The small molecule below binds the protein below.
Small molecule (SMILES): Cc1cc(CCCCCCCOc2ccc(C3=N[C@@H](C)CO3)cc2)on1

Sequence of chain 36.A:
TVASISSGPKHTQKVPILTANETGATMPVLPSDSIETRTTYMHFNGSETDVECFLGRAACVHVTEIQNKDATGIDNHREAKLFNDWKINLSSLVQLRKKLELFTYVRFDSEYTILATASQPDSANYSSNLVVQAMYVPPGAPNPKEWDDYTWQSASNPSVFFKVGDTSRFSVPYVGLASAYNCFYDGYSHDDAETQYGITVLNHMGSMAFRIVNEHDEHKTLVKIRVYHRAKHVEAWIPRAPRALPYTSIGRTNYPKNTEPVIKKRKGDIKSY

Sequence of chain 36.C:
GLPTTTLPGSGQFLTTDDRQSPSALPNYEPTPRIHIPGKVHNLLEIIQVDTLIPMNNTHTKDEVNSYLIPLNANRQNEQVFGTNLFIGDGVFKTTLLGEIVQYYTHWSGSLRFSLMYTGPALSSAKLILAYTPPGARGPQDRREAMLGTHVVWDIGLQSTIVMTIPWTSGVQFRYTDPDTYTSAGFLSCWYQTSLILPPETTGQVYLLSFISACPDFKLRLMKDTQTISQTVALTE

Binding-site contacts:
Ligand atom C7C contacts residue TYR128 of chain 36.A at 3.6 Å (hydrophobic).
Ligand atom C4A contacts residue ASN219 of chain 36.A at 3.5 Å.
Ligand atom O1B contacts residue MET221 of chain 36.A at 3.4 Å.
Ligand atom C31 contacts residue SER175 of chain 36.A at 3.6 Å.
Ligand atom O1B contacts residue TYR128 of chain 36.A at 3.9 Å.
Ligand atom C3 contacts residue PRO174 of chain 36.A at 3.8 Å (hydrophobic).
Ligand atom C5B contacts residue TYR197 of chain 36.A at 3.7 Å (hydrophobic).
Ligand atom C6B contacts residue TYR197 of chain 36.A at 3.6 Å (hydrophobic).
Ligand atom O1 contacts residue TYR152 of chain 36.A at 3.9 Å.
Ligand atom C4 contacts residue PHE186 of chain 36.A at 3.6 Å (hydrophobic).
Ligand atom C5C contacts residue ILE104 of chain 36.A at 3.8 Å (hydrophobic).
Ligand atom C31 contacts residue ALA150 of chain 36.A at 3.5 Å (hydrophobic).
Ligand atom C7C contacts residue TYR197 of chain 36.A at 3.8 Å (hydrophobic).
Ligand atom N2 contacts residue ALA24 of chain 36.C at 3.4 Å.
Ligand atom O1 contacts residue ALA24 of chain 36.C at 3.6 Å.
Ligand atom C4 contacts residue MET224 of chain 36.A at 3.8 Å (hydrophobic).
Ligand atom C6C contacts residue VAL191 of chain 36.A at 3.2 Å (hydrophobic).
Ligand atom C3B contacts residue MET221 of chain 36.A at 3.8 Å (hydrophobic).
Ligand atom C3C contacts residue VAL188 of chain 36.A at 3.3 Å (hydrophobic).
Ligand atom C5C contacts residue TYR128 of chain 36.A at 3.5 Å (hydrophobic).
Ligand atom C6C contacts residue MET221 of chain 36.A at 3.7 Å (hydrophobic).
Ligand atom C4B contacts residue LEU106 of chain 36.A at 3.7 Å (hydrophobic).
Ligand atom O1 contacts residue VAL188 of chain 36.A at 3.8 Å.
Ligand atom C2C contacts residue VAL188 of chain 36.A at 3.2 Å (hydrophobic).
Ligand atom C3C contacts residue TYR128 of chain 36.A at 3.9 Å (hydrophobic).
Ligand atom C31 contacts residue VAL176 of chain 36.A at 3.3 Å (hydrophobic).
Ligand atom N3A contacts residue ASN219 of chain 36.A at 3.0 Å (h-bond).
Ligand atom C6B contacts residue LEU106 of chain 36.A at 3.9 Å (hydrophobic).
Ligand atom CM1 contacts residue SER107 of chain 36.A at 3.9 Å.
Ligand atom C31 contacts residue PRO174 of chain 36.A at 3.4 Å (hydrophobic).
Ligand atom C5 contacts residue PHE186 of chain 36.A at 3.5 Å (hydrophobic).
Ligand atom N2 contacts residue PHE186 of chain 36.A at 3.7 Å.
Ligand atom C3 contacts residue PHE186 of chain 36.A at 3.8 Å (hydrophobic).
Ligand atom C5 contacts residue TYR152 of chain 36.A at 3.8 Å (hydrophobic).
Ligand atom C2B contacts residue MET221 of chain 36.A at 3.5 Å (hydrophobic).
Ligand atom C4 contacts residue TYR152 of chain 36.A at 3.9 Å (hydrophobic).
Ligand atom C1B contacts residue MET221 of chain 36.A at 3.8 Å (hydrophobic).
Ligand atom C4C contacts residue TYR152 of chain 36.A at 3.8 Å (hydrophobic).
Ligand atom C5B contacts residue LEU106 of chain 36.A at 3.5 Å (hydrophobic).
Ligand atom O1 contacts residue PHE186 of chain 36.A at 3.5 Å.